A small-molecule ligand and the protein it binds are described below.
Small molecule (SMILES): Nc1ccn([C@@H]2O[C@H](CO[P](=O)(O)O[C@H]3[C@@H](O)[C@H](n4cnc5c(N)ncnc54)O[C@@H]3CO[P](=O)(O)O[C@H]3[C@@H](O)[C@H](n4cnc5c(=O)nc(N)[nH]c54)O[C@@H]3CO[P](=O)(O)O[C@H]3[C@@H](O)[C@H](n4cnc5c(N)ncnc54)O[C@@H]3CO[P](=O)(O)O[C@H]3[C@@H](O)[C@H](n4cnc5c(N)ncnc54)O[C@@H]3CO[P](=O)(O)O[C@H]3[C@@H](O)[C@H](n4ccc(=O)[nH]c4=O)O[C@@H]3CO[P](=O)(O)O[C@H]3[C@@H](O)[C@H](n4ccc(N)nc4=O)O[C@@H]3CO[P](=O)(O)O[C@H]3[C@@H](O)[C@H](n4ccc(=O)[nH]c4=O)O[C@@H]3CO[P](=O)(O)O[C@H]3[C@@H](O)[C@H](n4cnc5c(=O)nc(N)[nH]c54)O[C@@H]3CO)[C@@H](O)[C@H]2O)c(=O)n1

Sequence of chain 28.C:
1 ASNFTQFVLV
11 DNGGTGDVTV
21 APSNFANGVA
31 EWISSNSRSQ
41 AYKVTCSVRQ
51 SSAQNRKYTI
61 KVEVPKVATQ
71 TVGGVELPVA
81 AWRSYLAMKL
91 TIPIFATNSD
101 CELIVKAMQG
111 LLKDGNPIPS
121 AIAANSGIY

Sequence of chain 17.C:
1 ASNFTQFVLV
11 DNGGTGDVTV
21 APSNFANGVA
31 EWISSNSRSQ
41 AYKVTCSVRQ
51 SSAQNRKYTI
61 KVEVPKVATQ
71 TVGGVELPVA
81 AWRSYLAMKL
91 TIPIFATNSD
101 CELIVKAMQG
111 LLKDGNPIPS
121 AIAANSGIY

Binding-site contacts:
Ligand atom N6 contacts residue THR59 of chain 28.C at 2.7 Å (h-bond).
Ligand atom N6 contacts residue CYS46 of chain 28.C at 3.6 Å (h-bond).
Ligand atom C8 contacts residue LYS61 of chain 28.C at 3.6 Å.
Ligand atom C5' contacts residue ARG49 of chain 17.C at 2.6 Å.
Ligand atom OP2 contacts residue LYS43 of chain 28.C at 2.7 Å (salt-bridge).
Ligand atom OP2 contacts residue LYS57 of chain 17.C at 3.5 Å (salt-bridge).
Ligand atom C4' contacts residue ARG49 of chain 17.C at 3.6 Å.
Ligand atom OP1 contacts residue ASN55 of chain 17.C at 3.2 Å.
Ligand atom N1 contacts residue SER47 of chain 28.C at 2.7 Å (h-bond).
Ligand atom OP1 contacts residue ARG49 of chain 17.C at 2.6 Å (salt-bridge).
Ligand atom O5' contacts residue ARG49 of chain 17.C at 3.6 Å (salt-bridge).
Ligand atom O4' contacts residue LYS61 of chain 28.C at 3.7 Å.
Ligand atom OP2 contacts residue SER51 of chain 17.C at 3.3 Å (h-bond).
Ligand atom OP1 contacts residue ASN55 of chain 17.C at 3.0 Å (h-bond).
Ligand atom N7 contacts residue THR45 of chain 28.C at 2.7 Å (h-bond).
Ligand atom OP1 contacts residue SER52 of chain 17.C at 3.1 Å.
Ligand atom P contacts residue ARG49 of chain 17.C at 3.7 Å.
Ligand atom OP1 contacts residue LYS57 of chain 17.C at 2.9 Å.
Ligand atom OP1 contacts residue SER51 of chain 17.C at 2.7 Å (h-bond).
Ligand atom N6 contacts residue THR45 of chain 28.C at 2.8 Å (h-bond).
Ligand atom O3' contacts residue SER51 of chain 17.C at 3.3 Å (h-bond).
Ligand atom OP2 contacts residue TYR85 of chain 28.C at 2.6 Å (h-bond).
Ligand atom C6 contacts residue THR59 of chain 28.C at 3.5 Å.
Ligand atom C5' contacts residue LYS57 of chain 17.C at 3.8 Å.
Ligand atom P contacts residue LYS57 of chain 17.C at 3.1 Å.
Ligand atom O5' contacts residue LYS89 of chain 17.C at 3.2 Å (salt-bridge).
Ligand atom OP2 contacts residue THR91 of chain 17.C at 3.7 Å.
Ligand atom C2 contacts residue SER47 of chain 28.C at 3.2 Å.
Ligand atom C6 contacts residue THR45 of chain 28.C at 3.4 Å.
Ligand atom N7 contacts residue LYS61 of chain 28.C at 3.4 Å.
Ligand atom N7 contacts residue TYR85 of chain 28.C at 3.8 Å.
Ligand atom O5' contacts residue LYS57 of chain 17.C at 2.8 Å (salt-bridge).
Ligand atom P contacts residue SER51 of chain 17.C at 3.2 Å.
Ligand atom N9 contacts residue LYS61 of chain 28.C at 3.8 Å.
Ligand atom O3' contacts residue ARG49 of chain 17.C at 3.6 Å (salt-bridge).
Ligand atom N1 contacts residue THR59 of chain 28.C at 3.4 Å.
Ligand atom OP2 contacts residue LYS89 of chain 17.C at 3.5 Å (salt-bridge).
Ligand atom OP2 contacts residue LYS57 of chain 17.C at 3.0 Å (salt-bridge).
Ligand atom OP1 contacts residue LYS89 of chain 17.C at 3.5 Å (salt-bridge).
Ligand atom C5 contacts residue THR45 of chain 28.C at 3.4 Å.